This small molecule binds to this protein.
Small molecule (SMILES): CC(=O)N[C@@H]1[C@@H](O)[C@H](O)[C@@H](CO)O[C@H]1O

Sequence of chain 1.F:
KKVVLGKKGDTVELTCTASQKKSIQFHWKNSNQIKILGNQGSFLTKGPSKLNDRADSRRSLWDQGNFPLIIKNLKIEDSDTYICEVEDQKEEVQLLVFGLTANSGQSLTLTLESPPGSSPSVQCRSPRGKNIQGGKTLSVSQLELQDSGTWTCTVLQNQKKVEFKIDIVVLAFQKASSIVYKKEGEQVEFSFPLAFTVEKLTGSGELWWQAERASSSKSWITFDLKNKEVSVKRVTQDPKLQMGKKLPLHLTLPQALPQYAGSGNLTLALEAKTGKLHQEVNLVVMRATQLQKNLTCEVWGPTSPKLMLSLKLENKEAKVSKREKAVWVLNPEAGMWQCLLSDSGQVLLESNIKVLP

Binding-site contacts:
Ligand atom C1 contacts residue TRP334 of chain 1.F at 3.9 Å (hydrophobic).
Ligand atom C2 contacts residue TRP334 of chain 1.F at 4.0 Å (hydrophobic).
Ligand atom C2 contacts residue ASN300 of chain 1.F at 2.5 Å.
Ligand atom C3 contacts residue TRP334 of chain 1.F at 3.6 Å (hydrophobic).
Ligand atom O5 contacts residue ASN300 of chain 1.F at 2.4 Å (h-bond).
Ligand atom O7 contacts residue ASN300 of chain 1.F at 3.8 Å.
Ligand atom C8 contacts residue LEU336 of chain 1.F at 4.5 Å (hydrophobic).
Ligand atom C3 contacts residue ASN300 of chain 1.F at 3.8 Å.
Ligand atom O5 contacts residue TRP334 of chain 1.F at 4.2 Å.
Ligand atom O3 contacts residue TRP334 of chain 1.F at 4.2 Å.
Ligand atom C6 contacts residue THR302 of chain 1.F at 4.2 Å.
Ligand atom C1 contacts residue ASN300 of chain 1.F at 1.4 Å.
Ligand atom O5 contacts residue THR302 of chain 1.F at 4.5 Å.
Ligand atom N2 contacts residue ASN300 of chain 1.F at 2.9 Å (h-bond).
Ligand atom N2 contacts residue TRP334 of chain 1.F at 3.9 Å.
Ligand atom C5 contacts residue TRP334 of chain 1.F at 4.0 Å (hydrophobic).
Ligand atom C5 contacts residue ASN300 of chain 1.F at 3.7 Å.
Ligand atom C4 contacts residue TRP334 of chain 1.F at 4.4 Å (hydrophobic).
Ligand atom C7 contacts residue ASN300 of chain 1.F at 3.6 Å.
Ligand atom O4 contacts residue TRP334 of chain 1.F at 4.2 Å.
Ligand atom C4 contacts residue ASN300 of chain 1.F at 4.2 Å.